Sequence of chain 1.B:
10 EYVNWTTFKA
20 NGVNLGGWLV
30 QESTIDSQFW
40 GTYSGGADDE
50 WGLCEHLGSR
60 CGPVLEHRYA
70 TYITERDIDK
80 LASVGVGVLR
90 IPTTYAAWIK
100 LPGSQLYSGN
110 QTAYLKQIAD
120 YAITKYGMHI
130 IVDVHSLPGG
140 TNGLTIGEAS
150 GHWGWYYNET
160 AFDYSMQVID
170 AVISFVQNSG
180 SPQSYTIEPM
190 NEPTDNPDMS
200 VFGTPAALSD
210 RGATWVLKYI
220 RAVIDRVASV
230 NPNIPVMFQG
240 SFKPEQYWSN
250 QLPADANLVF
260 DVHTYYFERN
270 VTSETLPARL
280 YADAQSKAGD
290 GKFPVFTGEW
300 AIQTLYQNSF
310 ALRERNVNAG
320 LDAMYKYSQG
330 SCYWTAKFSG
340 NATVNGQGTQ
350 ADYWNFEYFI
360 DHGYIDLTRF

A small-molecule ligand and the protein it binds are described below.
Small molecule (SMILES): CC(=O)N[C@@H]1[C@@H](O)[C@H](O)[C@@H](CO)O[C@H]1O

Binding-site contacts:
Ligand atom N2 contacts residue ASN269 of chain 1.B at 3.0 Å (h-bond).
Ligand atom C5 contacts residue ASN269 of chain 1.B at 3.6 Å.
Ligand atom C1 contacts residue ASN269 of chain 1.B at 1.4 Å.
Ligand atom C2 contacts residue ASN269 of chain 1.B at 2.5 Å.
Ligand atom C3 contacts residue ASN269 of chain 1.B at 3.8 Å.
Ligand atom C8 contacts residue TYR305 of chain 1.B at 3.5 Å (hydrophobic).
Ligand atom C7 contacts residue ASN269 of chain 1.B at 4.0 Å.
Ligand atom C4 contacts residue ASN269 of chain 1.B at 4.2 Å.
Ligand atom O5 contacts residue ASN269 of chain 1.B at 2.3 Å (h-bond).